Sequence of chain 9.A:
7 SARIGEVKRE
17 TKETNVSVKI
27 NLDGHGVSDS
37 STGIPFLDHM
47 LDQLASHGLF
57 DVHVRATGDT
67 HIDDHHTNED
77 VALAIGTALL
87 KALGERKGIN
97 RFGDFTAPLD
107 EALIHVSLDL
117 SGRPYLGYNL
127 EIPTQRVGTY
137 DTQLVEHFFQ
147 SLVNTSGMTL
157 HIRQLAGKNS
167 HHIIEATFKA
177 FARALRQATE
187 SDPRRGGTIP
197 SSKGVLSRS

Sequence of chain 4.A:
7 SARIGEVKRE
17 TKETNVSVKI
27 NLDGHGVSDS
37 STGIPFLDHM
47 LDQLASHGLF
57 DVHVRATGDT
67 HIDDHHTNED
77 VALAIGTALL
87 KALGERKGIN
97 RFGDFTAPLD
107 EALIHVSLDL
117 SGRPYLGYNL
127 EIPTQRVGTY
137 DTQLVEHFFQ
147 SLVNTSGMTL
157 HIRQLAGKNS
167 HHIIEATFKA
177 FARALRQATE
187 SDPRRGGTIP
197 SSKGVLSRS

Sequence of chain 15.A:
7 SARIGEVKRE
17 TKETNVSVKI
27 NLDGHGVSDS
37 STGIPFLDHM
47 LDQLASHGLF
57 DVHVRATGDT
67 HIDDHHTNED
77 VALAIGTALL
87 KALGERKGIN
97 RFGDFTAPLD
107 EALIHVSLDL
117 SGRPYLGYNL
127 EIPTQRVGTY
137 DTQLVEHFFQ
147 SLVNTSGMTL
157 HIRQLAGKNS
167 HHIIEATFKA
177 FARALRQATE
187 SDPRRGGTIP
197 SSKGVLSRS

The protein below binds the small molecule below.
Small molecule (SMILES): O=P(O)(O)C[C@@H](O)Cn1cncn1

Binding-site contacts:
Ligand atom O10 contacts residue LYS175 of chain 9.A at 2.7 Å (salt-bridge).
Ligand atom C7 contacts residue GLU19 of chain 15.A at 3.4 Å.
Ligand atom O13 contacts residue GLU19 of chain 15.A at 2.7 Å (salt-bridge).
Ligand atom N2 contacts residue GLU171 of chain 9.A at 3.8 Å.
Ligand atom O13 contacts residue HIS72 of chain 15.A at 3.1 Å (h-bond).
Ligand atom C3 contacts residue GLU75 of chain 15.A at 3.8 Å.
Ligand atom O11 contacts residue LYS199 of chain 4.A at 2.7 Å (salt-bridge).
Ligand atom C8 contacts residue GLU171 of chain 9.A at 3.5 Å.
Ligand atom O10 contacts residue ARG119 of chain 4.A at 3.0 Å (salt-bridge).
Ligand atom N4 contacts residue HIS168 of chain 9.A at 3.3 Å (h-bond).
Ligand atom C5 contacts residue HIS72 of chain 15.A at 3.6 Å.
Ligand atom C5 contacts residue HIS168 of chain 9.A at 3.9 Å.
Ligand atom C7 contacts residue GLU171 of chain 9.A at 3.5 Å.
Ligand atom C5 contacts residue HIS71 of chain 15.A at 3.2 Å.
Ligand atom N1 contacts residue HIS167 of chain 9.A at 3.1 Å (h-bond).
Ligand atom O13 contacts residue MN1 of chain 4.C at 2.4 Å.
Ligand atom C3 contacts residue MN1 of chain 4.B at 3.2 Å.
Ligand atom C5 contacts residue HIS167 of chain 9.A at 3.3 Å.
Ligand atom C7 contacts residue MN1 of chain 4.C at 3.5 Å.
Ligand atom N4 contacts residue HIS71 of chain 15.A at 3.0 Å (h-bond).
Ligand atom C5 contacts residue MN1 of chain 4.B at 3.3 Å.
Ligand atom N4 contacts residue GLU75 of chain 15.A at 3.1 Å (salt-bridge).
Ligand atom N1 contacts residue MN1 of chain 4.C at 2.3 Å.
Ligand atom P9 contacts residue ARG97 of chain 4.A at 3.7 Å.
Ligand atom N2 contacts residue MN1 of chain 4.C at 3.2 Å.
Ligand atom O11 contacts residue ARG119 of chain 4.A at 2.8 Å (salt-bridge).
Ligand atom C6 contacts residue MN1 of chain 4.C at 3.5 Å.
Ligand atom O10 contacts residue ARG97 of chain 4.A at 2.8 Å (salt-bridge).
Ligand atom O12 contacts residue ARG97 of chain 4.A at 2.8 Å (salt-bridge).
Ligand atom N1 contacts residue HIS72 of chain 15.A at 3.3 Å (h-bond).
Ligand atom P9 contacts residue SER197 of chain 4.A at 3.8 Å.
Ligand atom O13 contacts residue HIS45 of chain 9.A at 3.3 Å (h-bond).
Ligand atom O13 contacts residue GLU171 of chain 9.A at 3.5 Å (salt-bridge).
Ligand atom P9 contacts residue ARG119 of chain 4.A at 3.9 Å.
Ligand atom C3 contacts residue LEU105 of chain 9.A at 3.8 Å (hydrophobic).
Ligand atom C5 contacts residue MN1 of chain 4.C at 3.3 Å.
Ligand atom N1 contacts residue GLU171 of chain 9.A at 3.1 Å (salt-bridge).
Ligand atom N4 contacts residue MN1 of chain 4.B at 2.2 Å.
Ligand atom O12 contacts residue SER197 of chain 4.A at 2.6 Å (h-bond).
Ligand atom C6 contacts residue GLU171 of chain 9.A at 3.1 Å.